Sequence of chain 2.B:
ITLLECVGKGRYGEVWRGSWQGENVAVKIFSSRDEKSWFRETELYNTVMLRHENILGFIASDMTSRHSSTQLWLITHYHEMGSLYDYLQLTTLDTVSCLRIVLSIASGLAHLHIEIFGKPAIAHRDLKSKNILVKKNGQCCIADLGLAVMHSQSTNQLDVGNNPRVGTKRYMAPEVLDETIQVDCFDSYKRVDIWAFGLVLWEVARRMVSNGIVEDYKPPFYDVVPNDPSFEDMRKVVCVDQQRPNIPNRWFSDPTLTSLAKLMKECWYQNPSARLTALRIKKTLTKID

Binding-site contacts:
Ligand atom N03 contacts residue LYS142 of chain 2.B at 4.2 Å.
Ligand atom N06 contacts residue TYR183 of chain 2.B at 4.0 Å.
Ligand atom O01 contacts residue LYS140 of chain 2.B at 4.2 Å.
Ligand atom C05 contacts residue TYR94 of chain 2.B at 4.2 Å (hydrophobic).
Ligand atom C04 contacts residue TYR94 of chain 2.B at 3.4 Å (hydrophobic).
Ligand atom C04 contacts residue TYR183 of chain 2.B at 3.0 Å (hydrophobic).
Ligand atom C05 contacts residue PRO232 of chain 2.B at 3.9 Å (hydrophobic).
Ligand atom N03 contacts residue GLU215 of chain 2.B at 4.3 Å.
Ligand atom C02 contacts residue TYR183 of chain 2.B at 3.7 Å (hydrophobic).
Ligand atom C04 contacts residue SER141 of chain 2.B at 3.4 Å.
Ligand atom C05 contacts residue PRO231 of chain 2.B at 2.6 Å (hydrophobic).
Ligand atom C02 contacts residue LYS142 of chain 2.B at 4.2 Å.
Ligand atom C05 contacts residue ARG182 of chain 2.B at 3.8 Å.
Ligand atom C04 contacts residue PRO231 of chain 2.B at 3.8 Å (hydrophobic).
Ligand atom C05 contacts residue GLU215 of chain 2.B at 4.4 Å.
Ligand atom O01 contacts residue TYR183 of chain 2.B at 4.0 Å.
Ligand atom N03 contacts residue TYR94 of chain 2.B at 3.5 Å.
Ligand atom C05 contacts residue TYR183 of chain 2.B at 3.8 Å (hydrophobic).
Ligand atom N06 contacts residue PRO231 of chain 2.B at 3.6 Å.
Ligand atom N03 contacts residue TYR229 of chain 2.B at 4.0 Å.
Ligand atom O01 contacts residue SO41 of chain 2.CA at 2.2 Å (h-bond).
Ligand atom C04 contacts residue GLU215 of chain 2.B at 3.4 Å.
Ligand atom N06 contacts residue ARG182 of chain 2.B at 3.5 Å.
Ligand atom O01 contacts residue THR180 of chain 2.B at 4.4 Å.
Ligand atom N03 contacts residue SER141 of chain 2.B at 3.4 Å (h-bond).
Ligand atom C05 contacts residue TYR229 of chain 2.B at 3.4 Å (hydrophobic).
Ligand atom C04 contacts residue PRO232 of chain 2.B at 4.3 Å (hydrophobic).
Ligand atom C02 contacts residue SO41 of chain 2.CA at 3.4 Å.
Ligand atom N03 contacts residue SO41 of chain 2.CA at 4.4 Å.
Ligand atom O01 contacts residue LYS142 of chain 2.B at 3.8 Å.
Ligand atom N06 contacts residue SO41 of chain 2.CA at 4.4 Å.
Ligand atom C04 contacts residue TYR229 of chain 2.B at 2.7 Å (hydrophobic).
Ligand atom N03 contacts residue TYR183 of chain 2.B at 3.1 Å (h-bond).

This protein binds this small molecule.
Small molecule (SMILES): O=C1NCCN1